Binding-site contacts:
Ligand atom C3 contacts residue ASN53 of chain 1.B at 3.9 Å.
Ligand atom N2 contacts residue LEU46 of chain 1.B at 4.5 Å.
Ligand atom C8 contacts residue PRO48 of chain 1.B at 3.6 Å (hydrophobic).
Ligand atom C2 contacts residue ASN53 of chain 1.B at 2.7 Å.
Ligand atom C7 contacts residue LEU46 of chain 1.B at 4.1 Å (hydrophobic).
Ligand atom C6 contacts residue ASN53 of chain 1.B at 4.1 Å.
Ligand atom O6 contacts residue ASN53 of chain 1.B at 4.2 Å.
Ligand atom O7 contacts residue ASN53 of chain 1.B at 3.5 Å (h-bond).
Ligand atom C1 contacts residue ASN53 of chain 1.B at 1.4 Å.
Ligand atom C7 contacts residue ASN53 of chain 1.B at 3.7 Å.
Ligand atom O5 contacts residue ASN53 of chain 1.B at 1.8 Å (h-bond).
Ligand atom C8 contacts residue LEU46 of chain 1.B at 3.8 Å (hydrophobic).
Ligand atom C4 contacts residue ASN53 of chain 1.B at 4.0 Å.
Ligand atom N2 contacts residue ASN53 of chain 1.B at 3.4 Å (h-bond).
Ligand atom C5 contacts residue ASN53 of chain 1.B at 3.2 Å.

Sequence of chain 1.B:
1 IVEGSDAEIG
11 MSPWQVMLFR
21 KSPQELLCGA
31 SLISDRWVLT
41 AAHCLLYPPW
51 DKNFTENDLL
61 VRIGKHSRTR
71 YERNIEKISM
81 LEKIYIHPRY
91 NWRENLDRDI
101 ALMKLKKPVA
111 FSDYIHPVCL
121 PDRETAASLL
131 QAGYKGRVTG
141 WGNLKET

The protein below binds the small molecule below.
Small molecule (SMILES): CC(=O)N[C@@H]1[C@@H](O)[C@H](O)[C@@H](CO)O[C@H]1O